Sequence of chain 1.E:
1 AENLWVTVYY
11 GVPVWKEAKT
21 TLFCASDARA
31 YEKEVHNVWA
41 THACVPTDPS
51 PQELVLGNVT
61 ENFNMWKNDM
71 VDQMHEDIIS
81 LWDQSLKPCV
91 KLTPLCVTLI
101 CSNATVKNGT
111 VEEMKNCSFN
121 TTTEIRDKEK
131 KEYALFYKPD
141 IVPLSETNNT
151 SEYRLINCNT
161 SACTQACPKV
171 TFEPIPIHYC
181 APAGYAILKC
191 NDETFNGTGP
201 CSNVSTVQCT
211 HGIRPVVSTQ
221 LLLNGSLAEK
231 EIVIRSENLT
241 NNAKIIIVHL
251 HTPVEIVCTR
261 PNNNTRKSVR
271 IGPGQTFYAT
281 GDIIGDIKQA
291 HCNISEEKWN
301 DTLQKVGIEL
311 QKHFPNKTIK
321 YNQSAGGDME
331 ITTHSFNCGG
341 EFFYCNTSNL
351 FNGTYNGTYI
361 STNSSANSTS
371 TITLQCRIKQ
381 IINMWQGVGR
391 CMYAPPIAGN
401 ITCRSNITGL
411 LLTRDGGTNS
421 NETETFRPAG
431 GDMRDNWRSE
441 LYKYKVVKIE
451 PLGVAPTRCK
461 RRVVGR

A protein and the small-molecule ligand that binds it are described below.
Small molecule (SMILES): CC(=O)N[C@@H]1[C@@H](O)[C@H](O)[C@@H](CO)O[C@H]1O

Binding-site contacts:
Ligand atom O7 contacts residue NAG1 of chain 1.KA at 3.9 Å.
Ligand atom O6 contacts residue LEU227 of chain 1.E at 4.2 Å.
Ligand atom O6 contacts residue PRO253 of chain 1.E at 4.3 Å.
Ligand atom C8 contacts residue ARG404 of chain 1.E at 4.1 Å.
Ligand atom O5 contacts residue PRO253 of chain 1.E at 3.5 Å.
Ligand atom N2 contacts residue ASN406 of chain 1.E at 3.0 Å (h-bond).
Ligand atom O5 contacts residue ASN406 of chain 1.E at 2.3 Å (h-bond).
Ligand atom C8 contacts residue NAG1 of chain 1.KA at 3.4 Å.
Ligand atom C4 contacts residue ASN406 of chain 1.E at 4.2 Å.
Ligand atom O7 contacts residue ASN406 of chain 1.E at 3.3 Å (h-bond).
Ligand atom C1 contacts residue ASN406 of chain 1.E at 1.5 Å.
Ligand atom C3 contacts residue ASN406 of chain 1.E at 3.8 Å.
Ligand atom C7 contacts residue NAG1 of chain 1.KA at 4.1 Å.
Ligand atom C5 contacts residue PRO253 of chain 1.E at 4.2 Å (hydrophobic).
Ligand atom C6 contacts residue PRO253 of chain 1.E at 4.0 Å (hydrophobic).
Ligand atom C5 contacts residue ASN406 of chain 1.E at 3.7 Å.
Ligand atom C2 contacts residue ASN406 of chain 1.E at 2.5 Å.
Ligand atom C7 contacts residue ASN406 of chain 1.E at 3.4 Å.
Ligand atom C1 contacts residue PRO253 of chain 1.E at 4.4 Å (hydrophobic).